The small molecule below binds the protein below.
Small molecule (SMILES): O=C(CCCCn1ccnc1)N[C@@H](Cc1ccccc1)C(=O)O

Sequence of chain 1.B:
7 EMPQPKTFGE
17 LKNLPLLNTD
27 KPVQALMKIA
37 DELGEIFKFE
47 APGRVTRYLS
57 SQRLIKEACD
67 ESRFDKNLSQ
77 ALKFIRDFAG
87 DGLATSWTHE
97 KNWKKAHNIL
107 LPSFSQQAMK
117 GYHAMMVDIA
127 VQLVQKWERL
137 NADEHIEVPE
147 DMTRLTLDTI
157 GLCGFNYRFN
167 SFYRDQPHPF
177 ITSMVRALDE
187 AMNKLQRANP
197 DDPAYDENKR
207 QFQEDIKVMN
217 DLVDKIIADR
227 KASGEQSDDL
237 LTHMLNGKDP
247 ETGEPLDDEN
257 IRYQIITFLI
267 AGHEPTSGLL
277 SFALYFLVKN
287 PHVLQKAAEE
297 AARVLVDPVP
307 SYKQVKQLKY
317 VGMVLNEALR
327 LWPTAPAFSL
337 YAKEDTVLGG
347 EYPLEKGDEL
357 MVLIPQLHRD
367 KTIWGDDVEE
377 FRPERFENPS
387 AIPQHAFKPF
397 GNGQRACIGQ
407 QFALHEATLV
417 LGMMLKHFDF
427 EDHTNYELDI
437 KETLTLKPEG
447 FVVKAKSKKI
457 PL

Binding-site contacts:
Ligand atom C09 contacts residue PRO28 of chain 1.B at 3.8 Å (hydrophobic).
Ligand atom C07 contacts residue LEU23 of chain 1.B at 3.9 Å (hydrophobic).
Ligand atom O01 contacts residue ALA333 of chain 1.B at 3.4 Å.
Ligand atom C07 contacts residue PRO28 of chain 1.B at 3.6 Å (hydrophobic).
Ligand atom C10 contacts residue LEU191 of chain 1.B at 3.9 Å (hydrophobic).
Ligand atom C08 contacts residue LEU191 of chain 1.B at 3.4 Å (hydrophobic).
Ligand atom N22 contacts residue HOA1 of chain 1.G at 3.4 Å (h-bond).
Ligand atom C23 contacts residue HEM1 of chain 1.F at 4.0 Å.
Ligand atom C18 contacts residue ALA331 of chain 1.B at 3.6 Å (hydrophobic).
Ligand atom O14 contacts residue MET357 of chain 1.B at 3.7 Å.
Ligand atom O01 contacts residue SER75 of chain 1.B at 3.9 Å.
Ligand atom N19 contacts residue LEU440 of chain 1.B at 4.1 Å.
Ligand atom O01 contacts residue MET357 of chain 1.B at 3.1 Å.
Ligand atom C06 contacts residue PRO28 of chain 1.B at 3.8 Å (hydrophobic).
Ligand atom C15 contacts residue ALA77 of chain 1.B at 3.7 Å (hydrophobic).
Ligand atom C12 contacts residue TYR54 of chain 1.B at 3.7 Å (hydrophobic).
Ligand atom C21 contacts residue HOA1 of chain 1.G at 3.7 Å.
Ligand atom N22 contacts residue ALA331 of chain 1.B at 3.9 Å.
Ligand atom C12 contacts residue MET357 of chain 1.B at 3.9 Å (hydrophobic).
Ligand atom C21 contacts residue ALA331 of chain 1.B at 3.7 Å (hydrophobic).
Ligand atom C21 contacts residue LEU440 of chain 1.B at 3.8 Å (hydrophobic).
Ligand atom C08 contacts residue PRO28 of chain 1.B at 3.8 Å (hydrophobic).
Ligand atom C17 contacts residue ALA333 of chain 1.B at 4.1 Å (hydrophobic).
Ligand atom O14 contacts residue TYR54 of chain 1.B at 2.5 Å (h-bond).
Ligand atom C02 contacts residue SER75 of chain 1.B at 4.1 Å.
Ligand atom C15 contacts residue SER75 of chain 1.B at 3.8 Å.
Ligand atom N19 contacts residue ALA331 of chain 1.B at 3.3 Å.
Ligand atom C16 contacts residue ALA333 of chain 1.B at 3.5 Å (hydrophobic).
Ligand atom C23 contacts residue ALA331 of chain 1.B at 3.6 Å (hydrophobic).
Ligand atom C11 contacts residue PRO28 of chain 1.B at 3.6 Å (hydrophobic).
Ligand atom C02 contacts residue ALA333 of chain 1.B at 3.9 Å (hydrophobic).
Ligand atom C18 contacts residue ALA333 of chain 1.B at 3.5 Å (hydrophobic).
Ligand atom C17 contacts residue LEU440 of chain 1.B at 4.0 Å (hydrophobic).
Ligand atom C10 contacts residue PRO28 of chain 1.B at 3.7 Å (hydrophobic).
Ligand atom C09 contacts residue LEU191 of chain 1.B at 3.1 Å (hydrophobic).
Ligand atom C20 contacts residue LEU440 of chain 1.B at 3.3 Å (hydrophobic).
Ligand atom O14 contacts residue LEU32 of chain 1.B at 3.8 Å.
Ligand atom C05 contacts residue VAL29 of chain 1.B at 3.5 Å (hydrophobic).
Ligand atom C08 contacts residue LEU23 of chain 1.B at 3.8 Å (hydrophobic).
Ligand atom C20 contacts residue ALA331 of chain 1.B at 3.3 Å (hydrophobic).